Sequence of chain 1.A:
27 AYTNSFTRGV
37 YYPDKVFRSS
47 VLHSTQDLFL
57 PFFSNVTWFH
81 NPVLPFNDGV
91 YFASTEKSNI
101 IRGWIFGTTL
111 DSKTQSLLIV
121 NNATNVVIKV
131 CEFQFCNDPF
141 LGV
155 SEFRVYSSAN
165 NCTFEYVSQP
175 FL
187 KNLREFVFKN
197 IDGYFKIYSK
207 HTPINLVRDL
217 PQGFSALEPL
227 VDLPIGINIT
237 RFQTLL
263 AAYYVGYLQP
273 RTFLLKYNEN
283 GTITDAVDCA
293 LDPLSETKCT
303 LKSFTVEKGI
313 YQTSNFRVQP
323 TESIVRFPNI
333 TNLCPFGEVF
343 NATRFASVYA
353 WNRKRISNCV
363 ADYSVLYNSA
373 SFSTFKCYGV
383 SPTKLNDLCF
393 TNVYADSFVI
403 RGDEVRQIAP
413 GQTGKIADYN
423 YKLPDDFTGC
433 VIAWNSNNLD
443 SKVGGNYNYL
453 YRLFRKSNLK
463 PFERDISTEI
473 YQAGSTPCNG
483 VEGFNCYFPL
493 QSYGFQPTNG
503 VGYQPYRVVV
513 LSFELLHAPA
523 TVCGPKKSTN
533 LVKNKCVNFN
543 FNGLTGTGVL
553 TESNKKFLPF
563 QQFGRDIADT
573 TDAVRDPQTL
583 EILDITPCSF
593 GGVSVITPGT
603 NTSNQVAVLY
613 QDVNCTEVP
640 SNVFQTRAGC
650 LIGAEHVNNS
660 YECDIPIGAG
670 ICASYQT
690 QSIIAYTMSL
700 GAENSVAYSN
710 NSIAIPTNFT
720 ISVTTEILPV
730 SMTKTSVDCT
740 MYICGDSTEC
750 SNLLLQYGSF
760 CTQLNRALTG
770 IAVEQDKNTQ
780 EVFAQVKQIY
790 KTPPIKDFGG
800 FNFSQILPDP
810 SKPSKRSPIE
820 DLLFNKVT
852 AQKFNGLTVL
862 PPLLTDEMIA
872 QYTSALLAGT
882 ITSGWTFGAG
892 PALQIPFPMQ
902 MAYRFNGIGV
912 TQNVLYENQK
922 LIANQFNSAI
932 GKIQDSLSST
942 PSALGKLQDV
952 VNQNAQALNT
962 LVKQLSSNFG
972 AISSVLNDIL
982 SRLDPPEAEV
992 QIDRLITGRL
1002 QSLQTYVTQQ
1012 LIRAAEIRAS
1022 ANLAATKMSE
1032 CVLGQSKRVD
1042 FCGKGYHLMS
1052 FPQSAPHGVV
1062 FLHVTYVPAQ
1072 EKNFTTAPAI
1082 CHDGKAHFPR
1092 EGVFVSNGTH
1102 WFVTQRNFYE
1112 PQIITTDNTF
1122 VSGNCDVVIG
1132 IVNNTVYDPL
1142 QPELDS

Binding-site contacts:
Ligand atom C3 contacts residue ASN657 of chain 1.A at 3.8 Å.
Ligand atom C1 contacts residue ASN657 of chain 1.A at 1.4 Å.
Ligand atom C8 contacts residue HIS655 of chain 1.A at 4.3 Å.
Ligand atom C5 contacts residue ASN657 of chain 1.A at 3.7 Å.
Ligand atom C7 contacts residue ASN657 of chain 1.A at 3.2 Å.
Ligand atom C4 contacts residue ASN657 of chain 1.A at 4.2 Å.
Ligand atom N2 contacts residue ASN657 of chain 1.A at 2.9 Å (h-bond).
Ligand atom O7 contacts residue ASN657 of chain 1.A at 3.1 Å (h-bond).
Ligand atom O5 contacts residue ASN657 of chain 1.A at 2.4 Å (h-bond).
Ligand atom C8 contacts residue ASN657 of chain 1.A at 4.3 Å.
Ligand atom C2 contacts residue ASN657 of chain 1.A at 2.5 Å.

A protein and the small-molecule ligand that binds it are described below.
Small molecule (SMILES): CC(=O)N[C@@H]1[C@@H](O)[C@H](O)[C@@H](CO)O[C@H]1O